Binding-site contacts:
Ligand atom O3 contacts residue LYS340 of chain 1.B at 3.9 Å.
Ligand atom CM1 contacts residue LYS340 of chain 1.B at 3.8 Å.
Ligand atom CC contacts residue LYS340 of chain 1.B at 3.6 Å.
Ligand atom CZ contacts residue ARG371 of chain 1.B at 4.3 Å.
Ligand atom CO2 contacts residue LYS340 of chain 1.B at 4.2 Å.
Ligand atom O2 contacts residue HIS327 of chain 1.B at 2.8 Å (h-bond).
Ligand atom C1 contacts residue LYS340 of chain 1.B at 3.8 Å.
Ligand atom CZ contacts residue SER372 of chain 1.B at 3.9 Å.
Ligand atom CZ contacts residue LYS340 of chain 1.B at 3.8 Å.
Ligand atom O3 contacts residue SER372 of chain 1.B at 3.2 Å (h-bond).
Ligand atom CM2 contacts residue LYS340 of chain 1.B at 4.5 Å.
Ligand atom O2 contacts residue LYS340 of chain 1.B at 3.8 Å.
Ligand atom O1 contacts residue LYS340 of chain 1.B at 3.6 Å.
Ligand atom CM1 contacts residue GLU341 of chain 1.B at 3.6 Å.
Ligand atom CO1 contacts residue GLU341 of chain 1.B at 4.1 Å.
Ligand atom CO1 contacts residue TRP342 of chain 1.B at 3.7 Å (hydrophobic).
Ligand atom CZ contacts residue GLU341 of chain 1.B at 4.4 Å.
Ligand atom CM2 contacts residue SER372 of chain 1.B at 4.2 Å.
Ligand atom CV contacts residue SER372 of chain 1.B at 3.9 Å.
Ligand atom CO1 contacts residue HIS327 of chain 1.B at 3.9 Å.
Ligand atom OM contacts residue SER372 of chain 1.B at 3.8 Å.
Ligand atom O3 contacts residue ARG370 of chain 1.B at 3.2 Å.
Ligand atom CM1 contacts residue TRP342 of chain 1.B at 3.5 Å (hydrophobic).
Ligand atom CZ contacts residue ARG370 of chain 1.B at 4.1 Å.
Ligand atom O3 contacts residue ARG371 of chain 1.B at 3.1 Å (salt-bridge).
Ligand atom CO1 contacts residue LYS340 of chain 1.B at 3.8 Å.
Ligand atom CC contacts residue HIS327 of chain 1.B at 3.9 Å.
Ligand atom CM1 contacts residue ARG370 of chain 1.B at 3.9 Å.
Ligand atom C1 contacts residue HIS327 of chain 1.B at 4.4 Å.

Sequence of chain 1.B:
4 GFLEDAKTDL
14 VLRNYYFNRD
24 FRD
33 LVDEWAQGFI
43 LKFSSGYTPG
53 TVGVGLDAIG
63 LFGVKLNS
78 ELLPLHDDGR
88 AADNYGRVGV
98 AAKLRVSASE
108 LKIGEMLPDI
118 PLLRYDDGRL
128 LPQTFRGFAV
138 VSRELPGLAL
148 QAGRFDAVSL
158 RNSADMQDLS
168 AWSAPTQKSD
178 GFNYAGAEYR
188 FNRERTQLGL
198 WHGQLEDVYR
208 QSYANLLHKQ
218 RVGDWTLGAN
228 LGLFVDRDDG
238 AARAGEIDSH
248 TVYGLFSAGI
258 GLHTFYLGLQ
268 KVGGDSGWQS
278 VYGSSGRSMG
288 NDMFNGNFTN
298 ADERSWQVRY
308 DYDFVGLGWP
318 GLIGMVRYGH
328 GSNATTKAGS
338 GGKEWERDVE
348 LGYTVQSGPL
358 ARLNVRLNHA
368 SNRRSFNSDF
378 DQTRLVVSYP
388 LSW

A small-molecule ligand and the protein it binds are described below.
Small molecule (SMILES): COc1cc(C(=O)[O-])ccc1O